Sequence of chain 1.A:
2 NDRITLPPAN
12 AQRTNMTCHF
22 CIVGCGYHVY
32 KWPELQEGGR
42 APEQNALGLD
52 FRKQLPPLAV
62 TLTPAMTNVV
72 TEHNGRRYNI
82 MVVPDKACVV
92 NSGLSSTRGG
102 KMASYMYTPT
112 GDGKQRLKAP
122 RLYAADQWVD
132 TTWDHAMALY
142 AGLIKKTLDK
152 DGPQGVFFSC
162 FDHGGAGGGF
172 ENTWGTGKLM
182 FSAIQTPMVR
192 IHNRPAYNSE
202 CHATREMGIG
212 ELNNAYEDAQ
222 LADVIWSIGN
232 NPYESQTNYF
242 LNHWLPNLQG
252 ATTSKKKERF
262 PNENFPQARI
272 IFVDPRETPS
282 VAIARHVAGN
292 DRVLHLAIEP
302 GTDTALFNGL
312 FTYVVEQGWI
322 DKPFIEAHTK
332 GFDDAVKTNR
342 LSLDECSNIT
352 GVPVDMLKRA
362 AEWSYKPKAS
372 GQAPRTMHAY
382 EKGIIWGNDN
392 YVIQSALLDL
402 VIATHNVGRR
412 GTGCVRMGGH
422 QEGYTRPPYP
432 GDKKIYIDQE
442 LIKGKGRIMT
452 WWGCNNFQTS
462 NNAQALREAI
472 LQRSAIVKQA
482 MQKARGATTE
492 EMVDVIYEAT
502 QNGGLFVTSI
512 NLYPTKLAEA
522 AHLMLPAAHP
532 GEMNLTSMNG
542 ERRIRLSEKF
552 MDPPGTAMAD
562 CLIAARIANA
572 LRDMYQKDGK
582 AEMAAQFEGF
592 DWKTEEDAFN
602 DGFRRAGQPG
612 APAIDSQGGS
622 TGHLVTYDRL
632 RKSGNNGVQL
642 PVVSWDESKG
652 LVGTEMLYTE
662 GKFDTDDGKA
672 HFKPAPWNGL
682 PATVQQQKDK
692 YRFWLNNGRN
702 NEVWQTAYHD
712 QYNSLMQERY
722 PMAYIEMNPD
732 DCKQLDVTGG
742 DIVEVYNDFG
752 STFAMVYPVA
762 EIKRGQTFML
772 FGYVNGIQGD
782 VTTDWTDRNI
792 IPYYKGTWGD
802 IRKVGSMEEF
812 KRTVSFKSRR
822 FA

The small molecule below binds the protein below.
Small molecule (SMILES): N#C[Fe](C#N)(C#N)(C#N)(C#N)C#N

Binding-site contacts:
Ligand atom C26 contacts residue LYS812 of chain 1.A at 3.5 Å.
Ligand atom C21 contacts residue LYS804 of chain 1.A at 3.5 Å.
Ligand atom N11 contacts residue THR739 of chain 1.A at 3.8 Å.
Ligand atom N22 contacts residue LYS804 of chain 1.A at 3.7 Å.
Ligand atom C11 contacts residue ASP742 of chain 1.A at 3.6 Å.
Ligand atom C11 contacts residue LYS804 of chain 1.A at 3.8 Å.
Ligand atom N22 contacts residue ASP737 of chain 1.A at 4.2 Å.
Ligand atom C11 contacts residue THR739 of chain 1.A at 4.5 Å.
Ligand atom N11 contacts residue VAL738 of chain 1.A at 4.4 Å.
Ligand atom N25 contacts residue LYS804 of chain 1.A at 3.3 Å (salt-bridge).
Ligand atom N11 contacts residue LYS812 of chain 1.A at 3.5 Å (salt-bridge).
Ligand atom C11 contacts residue ASP737 of chain 1.A at 4.3 Å.
Ligand atom C21 contacts residue SER807 of chain 1.A at 4.4 Å.
Ligand atom C22 contacts residue LYS804 of chain 1.A at 3.7 Å.
Ligand atom N11 contacts residue ASP737 of chain 1.A at 3.8 Å.
Ligand atom C26 contacts residue SER807 of chain 1.A at 4.0 Å.
Ligand atom N21 contacts residue LYS812 of chain 1.A at 3.2 Å (salt-bridge).
Ligand atom N11 contacts residue ASP742 of chain 1.A at 2.5 Å (salt-bridge).
Ligand atom N11 contacts residue LYS804 of chain 1.A at 3.7 Å.
Ligand atom N21 contacts residue SER807 of chain 1.A at 3.3 Å (h-bond).
Ligand atom C11 contacts residue LYS812 of chain 1.A at 3.6 Å.
Ligand atom N25 contacts residue SER807 of chain 1.A at 4.2 Å.
Ligand atom FE2 contacts residue LYS804 of chain 1.A at 4.4 Å.